A small-molecule ligand and the protein it binds are described below.
Small molecule (SMILES): Nc1ncnc2c1ncn2[C@H]1C[C@H](O)[C@@H](COP(=O)(O)O)O1

Binding-site contacts:
Ligand atom N6 contacts residue PRO408 of chain 1.YA at 4.0 Å.
Ligand atom N6 contacts residue SER409 of chain 1.YA at 3.3 Å (h-bond).
Ligand atom C6 contacts residue PRO204 of chain 1.YA at 4.3 Å (hydrophobic).
Ligand atom O1P contacts residue HIS405 of chain 1.WA at 3.9 Å.
Ligand atom N7 contacts residue PRO204 of chain 1.YA at 4.1 Å.
Ligand atom N1 contacts residue GLY416 of chain 1.YA at 3.1 Å (h-bond).
Ligand atom C8 contacts residue HIS407 of chain 1.YA at 3.4 Å.
Ligand atom O2P contacts residue HIS407 of chain 1.YA at 4.1 Å.
Ligand atom N9 contacts residue PRO408 of chain 1.YA at 3.8 Å.
Ligand atom C6 contacts residue PRO408 of chain 1.YA at 3.8 Å (hydrophobic).
Ligand atom N9 contacts residue HIS407 of chain 1.YA at 4.4 Å.
Ligand atom N6 contacts residue GLY414 of chain 1.YA at 4.4 Å.
Ligand atom C6 contacts residue GLY416 of chain 1.YA at 4.2 Å.
Ligand atom N6 contacts residue PHE415 of chain 1.YA at 4.4 Å.
Ligand atom O2P contacts residue ASP403 of chain 1.WA at 4.0 Å.
Ligand atom C2 contacts residue ILE399 of chain 1.YA at 4.3 Å (hydrophobic).
Ligand atom C5 contacts residue SER409 of chain 1.YA at 3.7 Å.
Ligand atom N6 contacts residue GLY416 of chain 1.YA at 3.7 Å.
Ligand atom N3 contacts residue PRO408 of chain 1.YA at 3.6 Å.
Ligand atom C2' contacts residue PRO408 of chain 1.YA at 4.3 Å (hydrophobic).
Ligand atom N1 contacts residue PRO408 of chain 1.YA at 3.8 Å.
Ligand atom C8 contacts residue SER409 of chain 1.YA at 4.2 Å.
Ligand atom C2 contacts residue PRO408 of chain 1.YA at 4.0 Å (hydrophobic).
Ligand atom C5 contacts residue PRO408 of chain 1.YA at 4.2 Å (hydrophobic).
Ligand atom C5 contacts residue PRO204 of chain 1.YA at 4.1 Å (hydrophobic).
Ligand atom N7 contacts residue HIS407 of chain 1.YA at 3.8 Å.
Ligand atom C2 contacts residue GLY416 of chain 1.YA at 3.6 Å.
Ligand atom C1' contacts residue PRO408 of chain 1.YA at 3.9 Å (hydrophobic).
Ligand atom C4 contacts residue PRO408 of chain 1.YA at 3.9 Å (hydrophobic).
Ligand atom C6 contacts residue SER409 of chain 1.YA at 3.8 Å.
Ligand atom C2' contacts residue HIS407 of chain 1.YA at 4.0 Å.
Ligand atom O2P contacts residue GLY404 of chain 1.WA at 4.3 Å.
Ligand atom N6 contacts residue PRO204 of chain 1.YA at 4.4 Å.
Ligand atom N7 contacts residue SER409 of chain 1.YA at 3.2 Å (h-bond).
Ligand atom C8 contacts residue PRO408 of chain 1.YA at 4.4 Å (hydrophobic).

Sequence of chain 1.WA:
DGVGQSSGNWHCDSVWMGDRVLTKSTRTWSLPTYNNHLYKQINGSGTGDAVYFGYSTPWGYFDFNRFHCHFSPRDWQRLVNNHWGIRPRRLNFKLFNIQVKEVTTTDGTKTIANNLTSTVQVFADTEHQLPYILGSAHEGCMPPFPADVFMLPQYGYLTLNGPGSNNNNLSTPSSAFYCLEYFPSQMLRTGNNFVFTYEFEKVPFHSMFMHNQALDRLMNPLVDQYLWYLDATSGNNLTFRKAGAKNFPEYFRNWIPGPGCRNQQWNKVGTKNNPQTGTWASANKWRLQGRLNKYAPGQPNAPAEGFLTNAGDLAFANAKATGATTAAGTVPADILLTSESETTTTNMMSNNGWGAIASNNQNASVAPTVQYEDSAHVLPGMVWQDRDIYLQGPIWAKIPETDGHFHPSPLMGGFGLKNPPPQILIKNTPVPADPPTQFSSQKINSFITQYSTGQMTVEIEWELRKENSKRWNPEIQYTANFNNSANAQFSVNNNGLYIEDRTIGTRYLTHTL

Sequence of chain 1.YA:
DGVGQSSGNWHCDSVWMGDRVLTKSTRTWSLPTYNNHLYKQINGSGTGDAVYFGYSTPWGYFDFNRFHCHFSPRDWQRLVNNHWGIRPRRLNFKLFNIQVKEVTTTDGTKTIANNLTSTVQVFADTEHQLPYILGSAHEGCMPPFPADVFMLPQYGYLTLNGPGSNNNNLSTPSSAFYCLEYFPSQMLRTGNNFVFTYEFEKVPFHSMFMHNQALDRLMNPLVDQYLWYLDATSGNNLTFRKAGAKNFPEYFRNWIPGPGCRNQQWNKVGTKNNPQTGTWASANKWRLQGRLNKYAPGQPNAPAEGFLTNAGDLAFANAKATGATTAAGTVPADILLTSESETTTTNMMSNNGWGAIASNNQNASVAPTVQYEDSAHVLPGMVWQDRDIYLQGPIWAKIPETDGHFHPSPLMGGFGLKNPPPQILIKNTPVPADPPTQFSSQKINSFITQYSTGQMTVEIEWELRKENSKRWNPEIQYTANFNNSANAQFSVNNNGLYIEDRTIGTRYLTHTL